Binding-site contacts:
Ligand atom C2 contacts residue ASP19 of chain 1.A at 3.8 Å.
Ligand atom C3 contacts residue HIS15 of chain 1.A at 3.9 Å.
Ligand atom C2 contacts residue HIS4 of chain 1.A at 4.4 Å.
Ligand atom C5 contacts residue HIS4 of chain 1.A at 4.5 Å.
Ligand atom C3 contacts residue HIS10 of chain 1.A at 4.0 Å.
Ligand atom O1 contacts residue TRP5 of chain 1.A at 3.5 Å.
Ligand atom C3 contacts residue ASN11 of chain 1.A at 3.9 Å.
Ligand atom S contacts residue ASP19 of chain 1.A at 3.6 Å (salt-bridge).
Ligand atom C1 contacts residue HIS4 of chain 1.A at 3.9 Å.
Ligand atom S contacts residue TRP16 of chain 1.A at 4.3 Å.
Ligand atom C4 contacts residue HIS10 of chain 1.A at 3.5 Å.
Ligand atom N contacts residue TRP16 of chain 1.A at 3.6 Å.
Ligand atom C1 contacts residue ASP19 of chain 1.A at 3.6 Å.
Ligand atom N contacts residue ASP19 of chain 1.A at 2.8 Å (salt-bridge).
Ligand atom N contacts residue LYS18 of chain 1.A at 4.2 Å.
Ligand atom O1 contacts residue ASN11 of chain 1.A at 3.7 Å.
Ligand atom O2 contacts residue PHE20 of chain 1.A at 3.6 Å.
Ligand atom O2 contacts residue ASP19 of chain 1.A at 3.5 Å (salt-bridge).
Ligand atom C4 contacts residue ASN11 of chain 1.A at 4.0 Å.
Ligand atom O1 contacts residue HIS15 of chain 1.A at 3.7 Å.
Ligand atom N contacts residue HIS15 of chain 1.A at 3.0 Å (h-bond).
Ligand atom C2 contacts residue TRP5 of chain 1.A at 4.5 Å (hydrophobic).
Ligand atom S contacts residue TRP5 of chain 1.A at 4.0 Å.
Ligand atom O1 contacts residue TRP16 of chain 1.A at 3.2 Å.
Ligand atom C contacts residue HIS4 of chain 1.A at 3.8 Å.
Ligand atom O2 contacts residue TRP5 of chain 1.A at 3.6 Å.
Ligand atom S contacts residue HIS15 of chain 1.A at 4.0 Å.

Sequence of chain 1.A:
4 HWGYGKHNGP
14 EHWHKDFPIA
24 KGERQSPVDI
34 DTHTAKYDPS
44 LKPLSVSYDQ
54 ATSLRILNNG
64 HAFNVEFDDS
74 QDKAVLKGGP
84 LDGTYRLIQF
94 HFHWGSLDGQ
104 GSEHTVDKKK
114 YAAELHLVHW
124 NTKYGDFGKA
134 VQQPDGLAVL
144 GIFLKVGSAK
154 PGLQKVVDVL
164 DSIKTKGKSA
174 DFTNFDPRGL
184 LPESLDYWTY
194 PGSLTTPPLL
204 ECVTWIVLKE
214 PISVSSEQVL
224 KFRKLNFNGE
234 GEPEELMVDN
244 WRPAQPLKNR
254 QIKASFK

A protein and the small-molecule ligand that binds it are described below.
Small molecule (SMILES): NS(=O)(=O)c1ccc(CCO)cc1